Binding-site contacts:
Ligand atom C7 contacts residue ASN11 of chain 1.A at 3.8 Å.
Ligand atom C2 contacts residue ASN11 of chain 1.A at 2.4 Å.
Ligand atom N2 contacts residue ASN11 of chain 1.A at 2.9 Å (h-bond).
Ligand atom C8 contacts residue GLY7 of chain 1.A at 3.6 Å.
Ligand atom C3 contacts residue ASN11 of chain 1.A at 3.8 Å.
Ligand atom C8 contacts residue PHE10 of chain 1.A at 4.0 Å (hydrophobic).
Ligand atom C8 contacts residue LEU36 of chain 1.A at 4.0 Å (hydrophobic).
Ligand atom O7 contacts residue GLY7 of chain 1.A at 3.7 Å.
Ligand atom C4 contacts residue ASN11 of chain 1.A at 4.2 Å.
Ligand atom C8 contacts residue PHE6 of chain 1.A at 3.6 Å (hydrophobic).
Ligand atom N2 contacts residue GLY7 of chain 1.A at 4.4 Å.
Ligand atom C1 contacts residue ASN11 of chain 1.A at 1.4 Å.
Ligand atom O7 contacts residue ASN11 of chain 1.A at 4.3 Å.
Ligand atom O5 contacts residue ASN11 of chain 1.A at 2.4 Å (h-bond).
Ligand atom C5 contacts residue ASN11 of chain 1.A at 3.7 Å.
Ligand atom C7 contacts residue GLY7 of chain 1.A at 3.7 Å.

The protein below binds the small molecule below.
Small molecule (SMILES): CC(=O)N[C@@H]1[C@@H](O)[C@H](O)[C@@H](CO)O[C@H]1O

Sequence of chain 1.A:
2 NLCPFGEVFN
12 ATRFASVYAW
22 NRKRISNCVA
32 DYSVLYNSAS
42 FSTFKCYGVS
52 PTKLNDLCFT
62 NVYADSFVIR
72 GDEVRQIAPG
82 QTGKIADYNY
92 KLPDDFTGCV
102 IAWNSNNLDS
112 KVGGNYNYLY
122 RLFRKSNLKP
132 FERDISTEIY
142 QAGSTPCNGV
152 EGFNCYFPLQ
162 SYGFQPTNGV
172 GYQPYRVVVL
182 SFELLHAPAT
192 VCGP